A protein and the small-molecule ligand that binds it are described below.
Small molecule (SMILES): Nc1ncnc2c1ncn2[C@@H]1O[C@H](CO[P](=O)(O)O[P](=O)(O)NP(=O)(O)O)[C@@H](O)[C@H]1O

Sequence of chain 1.A:
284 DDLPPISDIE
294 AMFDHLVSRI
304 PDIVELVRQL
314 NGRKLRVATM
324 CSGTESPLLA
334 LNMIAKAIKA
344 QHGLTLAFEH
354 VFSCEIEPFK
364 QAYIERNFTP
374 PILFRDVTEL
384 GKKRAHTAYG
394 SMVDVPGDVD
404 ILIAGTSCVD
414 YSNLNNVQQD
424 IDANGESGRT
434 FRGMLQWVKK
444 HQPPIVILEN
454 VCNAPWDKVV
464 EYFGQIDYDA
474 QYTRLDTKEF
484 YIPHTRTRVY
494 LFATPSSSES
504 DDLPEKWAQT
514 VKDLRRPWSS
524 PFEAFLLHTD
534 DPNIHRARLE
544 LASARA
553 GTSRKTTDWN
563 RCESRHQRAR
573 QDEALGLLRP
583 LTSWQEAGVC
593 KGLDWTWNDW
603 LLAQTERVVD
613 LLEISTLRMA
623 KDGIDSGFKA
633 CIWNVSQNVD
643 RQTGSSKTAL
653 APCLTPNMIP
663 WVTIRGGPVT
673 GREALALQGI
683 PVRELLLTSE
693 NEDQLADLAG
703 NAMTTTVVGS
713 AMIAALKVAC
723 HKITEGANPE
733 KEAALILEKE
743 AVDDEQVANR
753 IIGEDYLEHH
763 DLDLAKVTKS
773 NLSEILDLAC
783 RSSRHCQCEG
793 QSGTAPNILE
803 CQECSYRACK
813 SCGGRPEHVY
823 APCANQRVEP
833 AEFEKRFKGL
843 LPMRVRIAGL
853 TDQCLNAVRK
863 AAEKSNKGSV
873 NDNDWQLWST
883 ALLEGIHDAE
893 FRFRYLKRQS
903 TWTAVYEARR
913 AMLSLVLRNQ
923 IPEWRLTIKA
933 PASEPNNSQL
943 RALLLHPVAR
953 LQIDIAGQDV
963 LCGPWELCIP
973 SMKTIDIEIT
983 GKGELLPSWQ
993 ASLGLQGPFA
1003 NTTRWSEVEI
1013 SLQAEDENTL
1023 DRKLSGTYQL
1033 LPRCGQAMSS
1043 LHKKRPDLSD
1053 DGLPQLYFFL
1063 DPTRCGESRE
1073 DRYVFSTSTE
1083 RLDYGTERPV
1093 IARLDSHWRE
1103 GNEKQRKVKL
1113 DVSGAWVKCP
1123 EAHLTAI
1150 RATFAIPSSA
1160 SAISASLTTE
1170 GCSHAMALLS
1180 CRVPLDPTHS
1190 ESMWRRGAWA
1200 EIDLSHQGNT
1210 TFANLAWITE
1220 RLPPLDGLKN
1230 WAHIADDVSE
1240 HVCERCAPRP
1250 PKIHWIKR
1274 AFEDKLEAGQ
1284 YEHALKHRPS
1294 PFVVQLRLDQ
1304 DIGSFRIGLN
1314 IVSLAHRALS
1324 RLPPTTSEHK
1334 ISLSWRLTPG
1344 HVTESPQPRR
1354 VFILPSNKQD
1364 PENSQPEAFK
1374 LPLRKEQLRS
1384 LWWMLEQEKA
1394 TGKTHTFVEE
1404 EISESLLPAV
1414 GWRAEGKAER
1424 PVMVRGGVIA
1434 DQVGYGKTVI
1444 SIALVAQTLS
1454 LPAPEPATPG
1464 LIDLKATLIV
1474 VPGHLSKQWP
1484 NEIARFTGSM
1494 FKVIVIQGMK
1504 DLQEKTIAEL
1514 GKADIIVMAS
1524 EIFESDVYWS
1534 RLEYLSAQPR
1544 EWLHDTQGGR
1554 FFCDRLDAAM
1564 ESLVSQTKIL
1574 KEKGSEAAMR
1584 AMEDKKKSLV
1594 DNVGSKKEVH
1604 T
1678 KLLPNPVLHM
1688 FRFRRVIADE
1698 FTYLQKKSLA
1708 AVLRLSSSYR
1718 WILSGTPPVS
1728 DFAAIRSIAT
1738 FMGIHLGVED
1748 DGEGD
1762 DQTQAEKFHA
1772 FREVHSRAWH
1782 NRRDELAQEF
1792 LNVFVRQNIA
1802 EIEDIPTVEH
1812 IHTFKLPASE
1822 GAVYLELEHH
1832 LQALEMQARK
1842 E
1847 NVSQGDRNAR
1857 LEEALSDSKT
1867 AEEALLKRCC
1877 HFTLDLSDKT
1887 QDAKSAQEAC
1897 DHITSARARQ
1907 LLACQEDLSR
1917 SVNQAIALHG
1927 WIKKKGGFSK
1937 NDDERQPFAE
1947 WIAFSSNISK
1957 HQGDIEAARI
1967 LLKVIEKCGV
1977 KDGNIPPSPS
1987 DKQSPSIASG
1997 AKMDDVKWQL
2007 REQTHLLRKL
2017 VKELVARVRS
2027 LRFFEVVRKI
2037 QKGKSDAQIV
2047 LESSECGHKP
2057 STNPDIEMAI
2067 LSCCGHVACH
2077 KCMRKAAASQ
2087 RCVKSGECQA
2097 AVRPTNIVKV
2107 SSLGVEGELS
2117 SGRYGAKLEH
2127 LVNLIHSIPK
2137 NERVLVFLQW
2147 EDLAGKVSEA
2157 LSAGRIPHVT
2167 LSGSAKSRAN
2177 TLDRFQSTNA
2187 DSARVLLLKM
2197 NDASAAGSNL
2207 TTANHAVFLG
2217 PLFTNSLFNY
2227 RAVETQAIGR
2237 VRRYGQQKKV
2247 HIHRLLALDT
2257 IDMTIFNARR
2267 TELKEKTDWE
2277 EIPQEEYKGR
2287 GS

Binding-site contacts:
Ligand atom PG contacts residue VAL1436 of chain 1.A at 3.7 Å.
Ligand atom O1G contacts residue GLY1437 of chain 1.A at 3.2 Å (h-bond).
Ligand atom O3A contacts residue TYR1438 of chain 1.A at 3.7 Å.
Ligand atom O1B contacts residue TYR1438 of chain 1.A at 2.9 Å (h-bond).
Ligand atom O5' contacts residue ARG2239 of chain 1.A at 3.0 Å (salt-bridge).
Ligand atom N1 contacts residue PRO1375 of chain 1.A at 3.7 Å.
Ligand atom O3' contacts residue ASN2205 of chain 1.A at 2.9 Å (h-bond).
Ligand atom N6 contacts residue LEU1376 of chain 1.A at 3.7 Å.
Ligand atom C3' contacts residue ASN2205 of chain 1.A at 3.4 Å.
Ligand atom O3A contacts residue ARG2239 of chain 1.A at 3.4 Å (salt-bridge).
Ligand atom PB contacts residue MG1 of chain 1.K at 2.6 Å.
Ligand atom O2B contacts residue MG1 of chain 1.K at 2.0 Å.
Ligand atom N7 contacts residue VAL1442 of chain 1.A at 3.5 Å.
Ligand atom C2' contacts residue GLU1485 of chain 1.A at 3.7 Å.
Ligand atom C5' contacts residue GLY1437 of chain 1.A at 3.7 Å.
Ligand atom C5 contacts residue ARG1377 of chain 1.A at 3.7 Å.
Ligand atom O2A contacts residue TYR1438 of chain 1.A at 2.7 Å (h-bond).
Ligand atom O3G contacts residue ARG2239 of chain 1.A at 3.1 Å (salt-bridge).
Ligand atom PG contacts residue ARG2236 of chain 1.A at 3.4 Å.
Ligand atom O2B contacts residue THR1441 of chain 1.A at 3.2 Å (h-bond).
Ligand atom O3G contacts residue ARG2236 of chain 1.A at 2.4 Å (salt-bridge).
Ligand atom O1B contacts residue LYS1440 of chain 1.A at 3.2 Å.
Ligand atom C8 contacts residue ARG1377 of chain 1.A at 3.6 Å.
Ligand atom N6 contacts residue PRO1375 of chain 1.A at 2.9 Å (h-bond).
Ligand atom N3B contacts residue MG1 of chain 1.K at 2.5 Å.
Ligand atom N7 contacts residue GLN1380 of chain 1.A at 2.9 Å (h-bond).
Ligand atom C8 contacts residue VAL1442 of chain 1.A at 3.5 Å (hydrophobic).
Ligand atom O2' contacts residue ARG1488 of chain 1.A at 2.6 Å (salt-bridge).
Ligand atom O2' contacts residue GLU1485 of chain 1.A at 2.9 Å (salt-bridge).
Ligand atom O4' contacts residue TYR2240 of chain 1.A at 3.7 Å.
Ligand atom O2A contacts residue LYS1440 of chain 1.A at 3.4 Å (salt-bridge).
Ligand atom O2G contacts residue ARG2236 of chain 1.A at 3.3 Å (salt-bridge).
Ligand atom O1G contacts residue VAL1436 of chain 1.A at 3.2 Å.
Ligand atom O2A contacts residue GLY1439 of chain 1.A at 3.0 Å.
Ligand atom O1A contacts residue THR1441 of chain 1.A at 3.0 Å (h-bond).
Ligand atom O3G contacts residue VAL1436 of chain 1.A at 3.2 Å.
Ligand atom O1B contacts residue MG1 of chain 1.K at 3.6 Å.
Ligand atom PA contacts residue TYR1438 of chain 1.A at 3.8 Å.
Ligand atom N7 contacts residue ARG1377 of chain 1.A at 3.1 Å (salt-bridge).
Ligand atom N3 contacts residue ARG1488 of chain 1.A at 3.5 Å (salt-bridge).